This protein binds this small molecule.
Small molecule (SMILES): NCC1CCN(c2cc3ncccc3cc2NC(=O)c2cnn3cccnc23)CC1

Binding-site contacts:
Ligand atom N18 contacts residue ALA172 of chain 1.B at 3.1 Å (h-bond).
Ligand atom C3 contacts residue GLY125 of chain 1.B at 3.6 Å.
Ligand atom C3 contacts residue MET122 of chain 1.B at 3.5 Å (hydrophobic).
Ligand atom C13 contacts residue VAL57 of chain 1.B at 3.7 Å (hydrophobic).
Ligand atom C2 contacts residue PRO123 of chain 1.B at 3.5 Å (hydrophobic).
Ligand atom C20 contacts residue ALA68 of chain 1.B at 3.7 Å (hydrophobic).
Ligand atom C2 contacts residue TYR121 of chain 1.B at 3.4 Å (hydrophobic).
Ligand atom C23 contacts residue VAL120 of chain 1.B at 3.4 Å (hydrophobic).
Ligand atom C12 contacts residue GLY50 of chain 1.B at 3.9 Å.
Ligand atom C23 contacts residue ALA68 of chain 1.B at 3.5 Å (hydrophobic).
Ligand atom O21 contacts residue MET122 of chain 1.B at 2.8 Å (h-bond).
Ligand atom C22 contacts residue LEU175 of chain 1.B at 3.5 Å (hydrophobic).
Ligand atom N18 contacts residue GLU51 of chain 1.B at 3.8 Å.
Ligand atom N27 contacts residue VAL57 of chain 1.B at 3.7 Å.
Ligand atom C4 contacts residue MET49 of chain 1.B at 3.5 Å (hydrophobic).
Ligand atom N19 contacts residue MET49 of chain 1.B at 3.8 Å.
Ligand atom C8 contacts residue GLY125 of chain 1.B at 3.6 Å.
Ligand atom C16 contacts residue LEU175 of chain 1.B at 3.8 Å (hydrophobic).
Ligand atom O21 contacts residue TYR121 of chain 1.B at 3.7 Å.
Ligand atom C30 contacts residue TYR119 of chain 1.B at 3.9 Å (hydrophobic).
Ligand atom C1 contacts residue PRO123 of chain 1.B at 3.3 Å (hydrophobic).
Ligand atom C17 contacts residue GLU51 of chain 1.B at 3.8 Å.
Ligand atom C2 contacts residue GLY125 of chain 1.B at 3.7 Å.
Ligand atom C23 contacts residue MET122 of chain 1.B at 3.7 Å (hydrophobic).
Ligand atom C5 contacts residue MET49 of chain 1.B at 3.8 Å (hydrophobic).
Ligand atom C2 contacts residue MET122 of chain 1.B at 3.2 Å (hydrophobic).
Ligand atom N25 contacts residue LEU175 of chain 1.B at 3.5 Å.
Ligand atom C4 contacts residue GLY125 of chain 1.B at 3.9 Å.
Ligand atom C4 contacts residue MET122 of chain 1.B at 3.1 Å (hydrophobic).
Ligand atom O21 contacts residue ALA68 of chain 1.B at 3.8 Å.
Ligand atom C3 contacts residue MET49 of chain 1.B at 3.5 Å (hydrophobic).
Ligand atom C1 contacts residue TYR121 of chain 1.B at 3.6 Å (hydrophobic).
Ligand atom C22 contacts residue ALA68 of chain 1.B at 3.4 Å (hydrophobic).
Ligand atom C28 contacts residue VAL57 of chain 1.B at 3.8 Å (hydrophobic).
Ligand atom N24 contacts residue TYR119 of chain 1.B at 3.3 Å.
Ligand atom C7 contacts residue MET49 of chain 1.B at 3.7 Å (hydrophobic).
Ligand atom N27 contacts residue LEU175 of chain 1.B at 3.5 Å.
Ligand atom C15 contacts residue ALA172 of chain 1.B at 3.8 Å (hydrophobic).
Ligand atom C26 contacts residue LEU175 of chain 1.B at 3.2 Å (hydrophobic).
Ligand atom C15 contacts residue LEU175 of chain 1.B at 3.6 Å (hydrophobic).

Sequence of chain 1.B:
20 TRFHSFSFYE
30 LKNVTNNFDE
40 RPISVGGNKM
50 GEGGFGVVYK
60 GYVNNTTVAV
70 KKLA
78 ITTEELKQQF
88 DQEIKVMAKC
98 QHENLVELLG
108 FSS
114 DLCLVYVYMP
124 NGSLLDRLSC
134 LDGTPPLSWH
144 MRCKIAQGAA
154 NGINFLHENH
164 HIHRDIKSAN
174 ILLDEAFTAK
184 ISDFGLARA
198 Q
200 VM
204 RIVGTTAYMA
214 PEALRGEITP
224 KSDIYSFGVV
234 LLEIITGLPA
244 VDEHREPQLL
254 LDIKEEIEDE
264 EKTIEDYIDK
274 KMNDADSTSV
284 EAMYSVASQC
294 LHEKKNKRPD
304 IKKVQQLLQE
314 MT